This protein binds this small molecule.
Small molecule (SMILES): CC(=O)N[C@H]1[C@H](O[C@H]2[C@H](O)[C@@H](NC(C)=O)CO[C@@H]2CO)O[C@H](CO)[C@@H](O[C@@H]2O[C@H](CO)[C@@H](O)[C@H](O)[C@@H]2O)[C@@H]1O

Binding-site contacts:
Ligand atom C5 contacts residue ASN122 of chain 1.A at 3.5 Å.
Ligand atom C1 contacts residue ASN122 of chain 1.A at 1.3 Å.
Ligand atom O6 contacts residue ASN122 of chain 1.A at 3.8 Å.
Ligand atom C8 contacts residue ASN122 of chain 1.A at 4.3 Å.
Ligand atom C3 contacts residue ASN122 of chain 1.A at 3.7 Å.
Ligand atom C4 contacts residue ASN122 of chain 1.A at 4.1 Å.
Ligand atom O6 contacts residue GLN100 of chain 1.A at 3.7 Å.
Ligand atom C6 contacts residue ASN122 of chain 1.A at 4.3 Å.
Ligand atom O7 contacts residue ASN122 of chain 1.A at 3.7 Å.
Ligand atom C7 contacts residue ASN122 of chain 1.A at 3.2 Å.
Ligand atom C2 contacts residue ASN122 of chain 1.A at 2.4 Å.
Ligand atom O5 contacts residue ASN122 of chain 1.A at 2.3 Å (h-bond).
Ligand atom N2 contacts residue ASN122 of chain 1.A at 2.7 Å (h-bond).

Sequence of chain 1.A:
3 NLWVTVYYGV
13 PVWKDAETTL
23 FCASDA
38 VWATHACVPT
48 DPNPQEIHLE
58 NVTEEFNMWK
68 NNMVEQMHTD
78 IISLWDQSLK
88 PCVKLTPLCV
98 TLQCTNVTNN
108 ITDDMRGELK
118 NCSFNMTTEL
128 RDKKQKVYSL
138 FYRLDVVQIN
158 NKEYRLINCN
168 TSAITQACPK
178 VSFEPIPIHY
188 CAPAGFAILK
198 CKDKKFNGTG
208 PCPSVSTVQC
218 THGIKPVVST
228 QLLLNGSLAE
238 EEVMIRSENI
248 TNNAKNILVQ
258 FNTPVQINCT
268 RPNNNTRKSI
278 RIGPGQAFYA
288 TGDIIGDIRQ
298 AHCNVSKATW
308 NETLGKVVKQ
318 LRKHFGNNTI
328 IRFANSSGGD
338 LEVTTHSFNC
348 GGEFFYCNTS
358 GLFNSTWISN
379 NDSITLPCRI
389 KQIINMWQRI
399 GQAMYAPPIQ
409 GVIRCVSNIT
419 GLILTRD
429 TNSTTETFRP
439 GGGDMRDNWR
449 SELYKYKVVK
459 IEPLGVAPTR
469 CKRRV